Binding-site contacts:
Ligand atom OC contacts residue THR150 of chain 1.B at 3.5 Å.
Ligand atom C1C contacts residue THR149 of chain 1.B at 3.5 Å.
Ligand atom C4A contacts residue ASN35 of chain 1.B at 3.6 Å.
Ligand atom C2A contacts residue ASN35 of chain 1.B at 3.7 Å.
Ligand atom CHD contacts residue CYS153 of chain 1.B at 3.5 Å (hydrophobic).
Ligand atom C4A contacts residue ASP39 of chain 1.B at 3.7 Å.
Ligand atom CHD contacts residue ILE148 of chain 1.B at 3.5 Å (hydrophobic).
Ligand atom CMD contacts residue GLY151 of chain 1.B at 3.3 Å.
Ligand atom CMA contacts residue ASN35 of chain 1.B at 3.6 Å.
Ligand atom C4C contacts residue CYS153 of chain 1.B at 3.1 Å (hydrophobic).
Ligand atom C3A contacts residue ASN35 of chain 1.B at 3.4 Å.
Ligand atom NC contacts residue THR149 of chain 1.B at 2.8 Å (h-bond).
Ligand atom NB contacts residue ASN35 of chain 1.B at 2.9 Å (h-bond).
Ligand atom CAC contacts residue ALA142 of chain 1.B at 3.2 Å (hydrophobic).
Ligand atom C1C contacts residue GLY151 of chain 1.B at 3.6 Å.
Ligand atom C3C contacts residue CYS153 of chain 1.B at 2.8 Å (hydrophobic).
Ligand atom CMD contacts residue THR149 of chain 1.B at 3.5 Å.
Ligand atom CBB contacts residue GLN25 of chain 4.A at 3.5 Å.
Ligand atom C2C contacts residue CYS153 of chain 1.B at 3.5 Å (hydrophobic).
Ligand atom CBC contacts residue VAL40 of chain 1.B at 3.6 Å (hydrophobic).
Ligand atom NA contacts residue ASP39 of chain 1.B at 2.7 Å (salt-bridge).
Ligand atom O1A contacts residue THR149 of chain 1.B at 3.4 Å (h-bond).
Ligand atom C4B contacts residue ASN35 of chain 1.B at 3.7 Å.
Ligand atom NA contacts residue ASN35 of chain 1.B at 3.6 Å.
Ligand atom ND contacts residue ASP39 of chain 1.B at 2.7 Å (salt-bridge).
Ligand atom C2D contacts residue THR149 of chain 1.B at 3.4 Å.
Ligand atom O2A contacts residue THR149 of chain 1.B at 2.7 Å (h-bond).
Ligand atom OB contacts residue ASN28 of chain 4.A at 2.9 Å (h-bond).
Ligand atom CBB contacts residue LEU24 of chain 4.A at 2.8 Å (hydrophobic).
Ligand atom OC contacts residue GLY151 of chain 1.B at 3.2 Å (h-bond).
Ligand atom CMC contacts residue ASN143 of chain 1.B at 3.2 Å.
Ligand atom CGA contacts residue THR149 of chain 1.B at 3.4 Å.
Ligand atom C1C contacts residue ILE148 of chain 1.B at 3.7 Å (hydrophobic).
Ligand atom CBB contacts residue LEU38 of chain 1.B at 3.7 Å (hydrophobic).
Ligand atom C1D contacts residue ASP39 of chain 1.B at 3.6 Å.
Ligand atom CBC contacts residue CYS153 of chain 1.B at 3.1 Å (hydrophobic).
Ligand atom CHB contacts residue ASP39 of chain 1.B at 3.4 Å.
Ligand atom C4C contacts residue ILE148 of chain 1.B at 3.6 Å (hydrophobic).
Ligand atom CAC contacts residue CYS153 of chain 1.B at 2.8 Å (hydrophobic).
Ligand atom OC contacts residue THR149 of chain 1.B at 3.5 Å (h-bond).

Sequence of chain 1.B:
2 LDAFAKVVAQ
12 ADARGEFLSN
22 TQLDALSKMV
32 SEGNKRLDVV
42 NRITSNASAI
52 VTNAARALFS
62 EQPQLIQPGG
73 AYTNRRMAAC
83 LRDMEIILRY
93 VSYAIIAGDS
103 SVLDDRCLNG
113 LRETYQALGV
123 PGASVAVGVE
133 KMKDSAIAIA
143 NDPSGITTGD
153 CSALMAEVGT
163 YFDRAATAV

A small-molecule ligand and the protein it binds are described below.
Small molecule (SMILES): C=CC1=C(C)/C(=C/c2[nH]c(/C=C3\N=C(/C=C4\NC(=O)C(C)=C4C=C)C(C)=C3CCC(=O)O)c(CCC(=O)O)c2C)NC1=O

Sequence of chain 4.A:
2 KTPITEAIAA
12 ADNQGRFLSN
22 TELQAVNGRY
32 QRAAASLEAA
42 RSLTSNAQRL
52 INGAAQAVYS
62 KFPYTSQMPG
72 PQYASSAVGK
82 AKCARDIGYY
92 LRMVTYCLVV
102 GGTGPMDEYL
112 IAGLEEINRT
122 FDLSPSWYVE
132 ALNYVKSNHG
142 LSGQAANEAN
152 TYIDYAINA